The small molecule below binds the protein below.
Small molecule (SMILES): CC(=O)N[C@@H]1[C@@H](O)[C@H](O)[C@@H](CO)O[C@H]1O

Binding-site contacts:
Ligand atom N2 contacts residue ASN359 of chain 1.A at 2.7 Å (h-bond).
Ligand atom C7 contacts residue ARG354 of chain 1.A at 4.4 Å.
Ligand atom C4 contacts residue ASN359 of chain 1.A at 4.2 Å.
Ligand atom C3 contacts residue ASN359 of chain 1.A at 3.8 Å.
Ligand atom C1 contacts residue ASN359 of chain 1.A at 1.5 Å.
Ligand atom O7 contacts residue ARG354 of chain 1.A at 3.4 Å (salt-bridge).
Ligand atom C5 contacts residue ASN359 of chain 1.A at 3.7 Å.
Ligand atom C2 contacts residue ASN359 of chain 1.A at 2.5 Å.
Ligand atom C8 contacts residue ASN360 of chain 1.A at 3.7 Å.
Ligand atom O5 contacts residue ASN359 of chain 1.A at 2.5 Å (h-bond).
Ligand atom C7 contacts residue ASN359 of chain 1.A at 3.4 Å.
Ligand atom C8 contacts residue ASN359 of chain 1.A at 3.6 Å.
Ligand atom O7 contacts residue ASN359 of chain 1.A at 3.3 Å (h-bond).

Sequence of chain 1.A:
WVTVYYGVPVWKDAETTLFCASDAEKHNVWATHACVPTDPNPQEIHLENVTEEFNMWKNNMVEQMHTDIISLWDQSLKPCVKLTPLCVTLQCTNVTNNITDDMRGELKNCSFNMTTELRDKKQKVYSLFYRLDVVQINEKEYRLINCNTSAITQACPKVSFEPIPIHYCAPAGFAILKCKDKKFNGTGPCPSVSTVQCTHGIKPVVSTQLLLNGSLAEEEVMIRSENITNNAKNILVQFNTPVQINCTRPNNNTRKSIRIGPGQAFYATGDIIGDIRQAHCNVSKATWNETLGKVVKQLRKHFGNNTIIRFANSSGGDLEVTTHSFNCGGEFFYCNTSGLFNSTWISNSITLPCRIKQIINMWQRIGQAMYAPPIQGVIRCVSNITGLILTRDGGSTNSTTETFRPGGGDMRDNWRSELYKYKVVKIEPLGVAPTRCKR